Binding-site contacts:
Ligand atom CG contacts residue MET101 of chain 1.C at 3.7 Å (hydrophobic).
Ligand atom CZ3 contacts residue VAL61 of chain 1.D at 3.8 Å (hydrophobic).
Ligand atom ND2 contacts residue ASN198 of chain 1.C at 3.5 Å (h-bond).
Ligand atom CB contacts residue ASN64 of chain 1.D at 3.8 Å.
Ligand atom OD1 contacts residue ASN198 of chain 1.C at 4.2 Å.
Ligand atom CE3 contacts residue PHE65 of chain 1.D at 3.7 Å (hydrophobic).
Ligand atom CE2 contacts residue PHE65 of chain 1.D at 3.7 Å (hydrophobic).
Ligand atom O contacts residue ASN64 of chain 1.D at 3.2 Å.
Ligand atom OD1 contacts residue VAL61 of chain 1.D at 4.0 Å.
Ligand atom CD1 contacts residue HIS68 of chain 1.D at 4.1 Å.
Ligand atom CH2 contacts residue PHE65 of chain 1.D at 4.1 Å (hydrophobic).
Ligand atom CE3 contacts residue VAL61 of chain 1.D at 4.2 Å (hydrophobic).
Ligand atom CD contacts residue ASN107 of chain 1.D at 3.5 Å.
Ligand atom O contacts residue GLU109 of chain 1.D at 4.2 Å.
Ligand atom CB contacts residue HIS68 of chain 1.D at 3.5 Å.
Ligand atom CA contacts residue ASN107 of chain 1.D at 4.2 Å.
Ligand atom NE1 contacts residue PHE65 of chain 1.D at 4.0 Å.
Ligand atom CZ3 contacts residue PHE65 of chain 1.D at 4.0 Å (hydrophobic).
Ligand atom CE3 contacts residue ASN64 of chain 1.D at 4.0 Å.
Ligand atom CD2 contacts residue PHE65 of chain 1.D at 4.0 Å (hydrophobic).
Ligand atom OD1 contacts residue ASN64 of chain 1.D at 3.3 Å (h-bond).
Ligand atom CG contacts residue HIS68 of chain 1.D at 4.1 Å.
Ligand atom NE1 contacts residue TYR69 of chain 1.D at 4.2 Å.
Ligand atom N contacts residue GLU109 of chain 1.D at 3.5 Å.
Ligand atom ND2 contacts residue MET101 of chain 1.C at 3.4 Å.
Ligand atom CB contacts residue PHE110 of chain 1.D at 3.9 Å (hydrophobic).
Ligand atom O contacts residue ASN107 of chain 1.D at 3.0 Å (h-bond).
Ligand atom CG contacts residue MET101 of chain 1.C at 3.9 Å (hydrophobic).
Ligand atom C contacts residue ASN107 of chain 1.D at 4.0 Å.
Ligand atom CZ3 contacts residue MET101 of chain 1.C at 3.8 Å (hydrophobic).
Ligand atom CD contacts residue GLU109 of chain 1.D at 3.6 Å.
Ligand atom CB contacts residue MET101 of chain 1.C at 3.8 Å (hydrophobic).
Ligand atom CB contacts residue GLU109 of chain 1.D at 3.9 Å.
Ligand atom CH2 contacts residue MET101 of chain 1.C at 3.7 Å (hydrophobic).
Ligand atom CA contacts residue GLU109 of chain 1.D at 4.1 Å.
Ligand atom CZ2 contacts residue PHE65 of chain 1.D at 3.6 Å (hydrophobic).
Ligand atom CA contacts residue GLU109 of chain 1.D at 3.5 Å.
Ligand atom CD contacts residue MET101 of chain 1.C at 4.2 Å (hydrophobic).
Ligand atom C contacts residue GLU109 of chain 1.D at 3.7 Å.
Ligand atom O contacts residue PHE110 of chain 1.D at 4.0 Å.

Sequence of chain 1.D:
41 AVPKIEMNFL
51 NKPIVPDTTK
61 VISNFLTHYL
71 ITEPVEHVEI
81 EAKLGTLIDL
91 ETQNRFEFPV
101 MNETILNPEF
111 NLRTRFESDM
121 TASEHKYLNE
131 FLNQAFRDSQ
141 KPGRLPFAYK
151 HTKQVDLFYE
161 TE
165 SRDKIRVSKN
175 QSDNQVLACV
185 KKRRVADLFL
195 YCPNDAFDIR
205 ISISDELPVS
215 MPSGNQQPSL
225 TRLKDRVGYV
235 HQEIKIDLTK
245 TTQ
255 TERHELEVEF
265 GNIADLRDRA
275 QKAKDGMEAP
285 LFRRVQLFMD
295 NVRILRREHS

Sequence of chain 1.C:
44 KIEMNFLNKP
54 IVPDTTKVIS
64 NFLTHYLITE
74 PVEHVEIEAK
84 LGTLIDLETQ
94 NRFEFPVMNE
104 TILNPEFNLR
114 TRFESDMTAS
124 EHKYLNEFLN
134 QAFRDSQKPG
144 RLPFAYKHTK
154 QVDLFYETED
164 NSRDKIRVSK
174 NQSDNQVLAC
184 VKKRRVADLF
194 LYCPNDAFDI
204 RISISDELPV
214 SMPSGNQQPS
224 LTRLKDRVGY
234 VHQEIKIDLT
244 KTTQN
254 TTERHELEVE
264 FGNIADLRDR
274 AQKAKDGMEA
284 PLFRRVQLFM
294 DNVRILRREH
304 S

This protein binds this small molecule.
Small molecule (SMILES): C[C@H](N)C(=O)N[C@H](C(=O)N1CCC[C@H]1C(=O)N[C@@H](C)C(=O)N[C@@H](CC1=c2ccccc2=NC1)C(=O)N[C@H](C=O)CC(N)=O)[C@@H](C)O